Sequence of chain 1.B:
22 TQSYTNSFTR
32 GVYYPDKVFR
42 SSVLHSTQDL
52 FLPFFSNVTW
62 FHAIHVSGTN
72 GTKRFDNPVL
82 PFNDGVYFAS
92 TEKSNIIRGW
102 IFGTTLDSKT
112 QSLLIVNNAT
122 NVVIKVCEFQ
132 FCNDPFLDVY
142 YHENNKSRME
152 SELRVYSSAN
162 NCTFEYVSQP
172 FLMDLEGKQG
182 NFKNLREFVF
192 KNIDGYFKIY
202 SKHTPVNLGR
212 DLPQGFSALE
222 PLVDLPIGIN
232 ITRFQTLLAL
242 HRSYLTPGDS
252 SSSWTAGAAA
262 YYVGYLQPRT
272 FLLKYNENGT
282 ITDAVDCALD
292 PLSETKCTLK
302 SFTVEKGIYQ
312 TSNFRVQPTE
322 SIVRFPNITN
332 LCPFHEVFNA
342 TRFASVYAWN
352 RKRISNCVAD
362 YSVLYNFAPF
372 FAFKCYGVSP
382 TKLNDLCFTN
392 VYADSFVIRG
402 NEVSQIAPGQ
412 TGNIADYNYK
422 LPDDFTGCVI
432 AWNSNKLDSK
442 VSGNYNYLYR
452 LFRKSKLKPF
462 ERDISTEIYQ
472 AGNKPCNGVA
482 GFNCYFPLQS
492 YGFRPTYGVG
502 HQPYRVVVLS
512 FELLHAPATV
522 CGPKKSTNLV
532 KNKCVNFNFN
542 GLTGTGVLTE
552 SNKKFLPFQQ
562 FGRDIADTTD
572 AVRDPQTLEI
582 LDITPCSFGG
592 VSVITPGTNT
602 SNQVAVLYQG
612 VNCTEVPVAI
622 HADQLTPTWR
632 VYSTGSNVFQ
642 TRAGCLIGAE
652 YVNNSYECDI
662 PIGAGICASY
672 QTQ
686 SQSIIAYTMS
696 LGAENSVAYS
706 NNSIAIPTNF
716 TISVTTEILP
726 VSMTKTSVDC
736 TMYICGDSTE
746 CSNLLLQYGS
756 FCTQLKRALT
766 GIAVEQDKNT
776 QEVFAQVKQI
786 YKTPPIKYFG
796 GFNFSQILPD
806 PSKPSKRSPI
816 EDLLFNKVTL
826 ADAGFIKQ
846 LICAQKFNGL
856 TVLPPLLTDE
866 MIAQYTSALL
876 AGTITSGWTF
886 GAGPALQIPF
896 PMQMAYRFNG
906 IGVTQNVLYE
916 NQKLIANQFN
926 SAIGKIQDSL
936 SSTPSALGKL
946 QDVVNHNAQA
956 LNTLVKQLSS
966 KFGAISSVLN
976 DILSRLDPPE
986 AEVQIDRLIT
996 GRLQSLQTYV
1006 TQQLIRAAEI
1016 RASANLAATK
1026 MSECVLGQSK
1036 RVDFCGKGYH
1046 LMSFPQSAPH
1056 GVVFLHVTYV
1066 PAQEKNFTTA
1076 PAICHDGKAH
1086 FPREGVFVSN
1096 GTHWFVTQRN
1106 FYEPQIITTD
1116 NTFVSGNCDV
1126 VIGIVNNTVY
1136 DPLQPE

This protein binds this small molecule.
Small molecule (SMILES): CC(=O)N[C@H]1[C@H](O[C@H]2[C@H](O)[C@@H](NC(C)=O)CO[C@@H]2CO)O[C@H](CO)[C@@H](O)[C@@H]1O

Binding-site contacts:
Ligand atom O6 contacts residue LEU919 of chain 1.B at 4.5 Å.
Ligand atom O4 contacts residue LEU919 of chain 1.B at 4.1 Å.
Ligand atom C7 contacts residue LEU919 of chain 1.B at 3.8 Å (hydrophobic).
Ligand atom O5 contacts residue ASN714 of chain 1.B at 2.4 Å (h-bond).
Ligand atom O7 contacts residue LEU919 of chain 1.B at 3.3 Å.
Ligand atom C2 contacts residue ASN714 of chain 1.B at 2.5 Å.
Ligand atom C4 contacts residue ASN714 of chain 1.B at 4.2 Å.
Ligand atom C3 contacts residue ASN714 of chain 1.B at 3.8 Å.
Ligand atom C5 contacts residue LEU919 of chain 1.B at 4.4 Å (hydrophobic).
Ligand atom C1 contacts residue ASN714 of chain 1.B at 1.4 Å.
Ligand atom O7 contacts residue GLN1068 of chain 1.B at 3.9 Å.
Ligand atom N2 contacts residue ASN714 of chain 1.B at 2.9 Å (h-bond).
Ligand atom C7 contacts residue ASN714 of chain 1.B at 3.7 Å.
Ligand atom C3 contacts residue LEU919 of chain 1.B at 4.0 Å (hydrophobic).
Ligand atom C5 contacts residue ASN714 of chain 1.B at 3.7 Å.
Ligand atom C4 contacts residue LEU919 of chain 1.B at 4.5 Å (hydrophobic).
Ligand atom C7 contacts residue GLN1068 of chain 1.B at 4.4 Å.
Ligand atom O7 contacts residue ASN714 of chain 1.B at 4.1 Å.
Ligand atom C8 contacts residue LEU919 of chain 1.B at 4.1 Å (hydrophobic).